Binding-site contacts:
Ligand atom O contacts residue PHE186 of chain 1.A at 3.4 Å.
Ligand atom C28 contacts residue HIS189 of chain 1.A at 3.7 Å.
Ligand atom C9 contacts residue LYS242 of chain 1.A at 4.0 Å.
Ligand atom C5 contacts residue HIS277 of chain 1.A at 3.6 Å.
Ligand atom N contacts residue TYR133 of chain 1.A at 2.7 Å (h-bond).
Ligand atom N6 contacts residue GLU191 of chain 1.A at 3.3 Å (salt-bridge).
Ligand atom C10 contacts residue TYR178 of chain 1.A at 3.8 Å (hydrophobic).
Ligand atom N2 contacts residue ZN1 of chain 1.E at 2.1 Å.
Ligand atom C5 contacts residue ZN1 of chain 1.E at 3.0 Å.
Ligand atom O contacts residue LYS207 of chain 1.A at 2.8 Å (salt-bridge).
Ligand atom C contacts residue LYS207 of chain 1.A at 3.9 Å.
Ligand atom C contacts residue PHE186 of chain 1.A at 3.5 Å (hydrophobic).
Ligand atom C6 contacts residue HIS189 of chain 1.A at 3.6 Å.
Ligand atom N contacts residue PHE186 of chain 1.A at 4.0 Å.
Ligand atom C7 contacts residue TYR178 of chain 1.A at 3.7 Å (hydrophobic).
Ligand atom C28 contacts residue ZN1 of chain 1.E at 3.5 Å.
Ligand atom C3 contacts residue PHE186 of chain 1.A at 3.7 Å (hydrophobic).
Ligand atom C4 contacts residue TRP209 of chain 1.A at 3.6 Å (hydrophobic).
Ligand atom N2 contacts residue HIS277 of chain 1.A at 3.5 Å (h-bond).
Ligand atom C1 contacts residue TYR133 of chain 1.A at 3.7 Å (hydrophobic).
Ligand atom C8 contacts residue LYS242 of chain 1.A at 3.9 Å.
Ligand atom C4 contacts residue ASN199 of chain 1.A at 3.9 Å.
Ligand atom C28 contacts residue LYS242 of chain 1.A at 3.8 Å.
Ligand atom C1 contacts residue PHE186 of chain 1.A at 4.0 Å (hydrophobic).
Ligand atom C4 contacts residue PHE186 of chain 1.A at 3.5 Å (hydrophobic).
Ligand atom N contacts residue TYR178 of chain 1.A at 3.6 Å.
Ligand atom C5 contacts residue PHE186 of chain 1.A at 3.8 Å (hydrophobic).
Ligand atom N6 contacts residue HIS189 of chain 1.A at 2.9 Å (h-bond).
Ligand atom N6 contacts residue ZN1 of chain 1.E at 2.3 Å.
Ligand atom C28 contacts residue GLU191 of chain 1.A at 3.4 Å.
Ligand atom N2 contacts residue HIS189 of chain 1.A at 3.3 Å (h-bond).
Ligand atom N3 contacts residue ZN1 of chain 1.E at 2.9 Å.
Ligand atom O contacts residue TYR133 of chain 1.A at 3.2 Å (h-bond).
Ligand atom C5 contacts residue TRP209 of chain 1.A at 3.6 Å (hydrophobic).
Ligand atom N3 contacts residue HIS189 of chain 1.A at 3.4 Å (h-bond).
Ligand atom C contacts residue TYR133 of chain 1.A at 3.4 Å (hydrophobic).
Ligand atom C1 contacts residue TYR178 of chain 1.A at 3.2 Å (hydrophobic).
Ligand atom C2 contacts residue PHE186 of chain 1.A at 4.0 Å (hydrophobic).
Ligand atom N1 contacts residue TYR178 of chain 1.A at 3.5 Å.
Ligand atom C6 contacts residue ZN1 of chain 1.E at 2.9 Å.

The small molecule below binds the protein below.
Small molecule (SMILES): O=c1[nH]cnc2c(-n3cc(CCN4CCC(c5ccc(CCN6CCOCC6)cc5)CC4)cn3)nccc12

Sequence of chain 1.A:
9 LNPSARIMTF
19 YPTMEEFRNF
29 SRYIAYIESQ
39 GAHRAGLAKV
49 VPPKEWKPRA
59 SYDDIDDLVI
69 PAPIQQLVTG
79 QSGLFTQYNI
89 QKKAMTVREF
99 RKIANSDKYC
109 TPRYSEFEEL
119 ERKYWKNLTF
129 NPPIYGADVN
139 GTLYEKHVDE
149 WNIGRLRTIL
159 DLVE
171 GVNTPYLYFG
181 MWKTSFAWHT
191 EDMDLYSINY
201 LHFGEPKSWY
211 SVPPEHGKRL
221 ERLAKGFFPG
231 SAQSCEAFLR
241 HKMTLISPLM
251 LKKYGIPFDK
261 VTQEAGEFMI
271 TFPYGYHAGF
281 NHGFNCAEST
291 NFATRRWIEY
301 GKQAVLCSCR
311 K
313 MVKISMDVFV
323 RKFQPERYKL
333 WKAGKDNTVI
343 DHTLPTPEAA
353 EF